A small-molecule ligand and the protein it binds are described below.
Small molecule (SMILES): COC(=O)C1CCN(C(=O)c2ccc(N(CCCO)Cc3cnc4nc(N)nc(N)c4n3)cc2)CC1

Sequence of chain 1.B:
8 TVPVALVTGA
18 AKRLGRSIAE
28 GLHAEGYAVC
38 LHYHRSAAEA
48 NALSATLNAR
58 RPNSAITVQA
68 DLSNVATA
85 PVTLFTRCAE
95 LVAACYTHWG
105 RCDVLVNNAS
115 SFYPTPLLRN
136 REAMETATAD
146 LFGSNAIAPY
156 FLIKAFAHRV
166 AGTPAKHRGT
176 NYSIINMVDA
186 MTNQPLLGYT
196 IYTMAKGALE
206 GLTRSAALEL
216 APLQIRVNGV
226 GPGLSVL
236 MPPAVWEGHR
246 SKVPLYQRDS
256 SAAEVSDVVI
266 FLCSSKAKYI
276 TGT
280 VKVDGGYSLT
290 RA

Binding-site contacts:
Ligand atom C4A contacts residue PHE116 of chain 1.B at 3.7 Å (hydrophobic).
Ligand atom C4 contacts residue NDP1 of chain 1.G at 3.6 Å.
Ligand atom N8 contacts residue PHE116 of chain 1.B at 3.7 Å.
Ligand atom C6 contacts residue NDP1 of chain 1.G at 3.7 Å.
Ligand atom C6 contacts residue PHE116 of chain 1.B at 3.9 Å (hydrophobic).
Ligand atom N1 contacts residue PHE116 of chain 1.B at 3.5 Å.
Ligand atom C2 contacts residue SER114 of chain 1.B at 3.8 Å.
Ligand atom N8 contacts residue NDP1 of chain 1.G at 3.6 Å.
Ligand atom C4 contacts residue PHE116 of chain 1.B at 3.8 Å (hydrophobic).
Ligand atom N2 contacts residue PHE116 of chain 1.B at 3.5 Å.
Ligand atom CBB contacts residue TYR194 of chain 1.B at 3.9 Å (hydrophobic).
Ligand atom C4A contacts residue NDP1 of chain 1.G at 3.7 Å.
Ligand atom CBI contacts residue LEU191 of chain 1.B at 3.6 Å (hydrophobic).
Ligand atom N2 contacts residue SER114 of chain 1.B at 2.7 Å (h-bond).
Ligand atom CBG contacts residue VAL240 of chain 1.B at 3.5 Å (hydrophobic).
Ligand atom N4 contacts residue TYR197 of chain 1.B at 2.6 Å (h-bond).
Ligand atom CBI contacts residue ARG290 of chain 1.C at 3.9 Å.
Ligand atom N4 contacts residue NDP1 of chain 1.G at 3.0 Å.
Ligand atom N5 contacts residue NDP1 of chain 1.G at 3.5 Å.
Ligand atom OBF contacts residue VAL240 of chain 1.B at 3.7 Å.
Ligand atom N1 contacts residue NDP1 of chain 1.G at 2.8 Å (h-bond).
Ligand atom C4 contacts residue TYR197 of chain 1.B at 3.5 Å (hydrophobic).
Ligand atom C2 contacts residue PHE116 of chain 1.B at 3.3 Å (hydrophobic).
Ligand atom C8A contacts residue PHE116 of chain 1.B at 3.5 Å (hydrophobic).
Ligand atom OBF contacts residue MET236 of chain 1.B at 3.0 Å.
Ligand atom N3 contacts residue TYR197 of chain 1.B at 3.6 Å.
Ligand atom N3 contacts residue NDP1 of chain 1.G at 2.6 Å (h-bond).
Ligand atom C9 contacts residue LEU232 of chain 1.B at 3.9 Å (hydrophobic).
Ligand atom C8A contacts residue NDP1 of chain 1.G at 3.6 Å.
Ligand atom N4 contacts residue ASP184 of chain 1.B at 3.6 Å.
Ligand atom N3 contacts residue PHE116 of chain 1.B at 3.8 Å.
Ligand atom OBJ contacts residue ARG290 of chain 1.C at 2.5 Å (salt-bridge).
Ligand atom CAT contacts residue PHE116 of chain 1.B at 3.9 Å (hydrophobic).
Ligand atom C9 contacts residue NDP1 of chain 1.G at 3.7 Å.
Ligand atom C2 contacts residue NDP1 of chain 1.G at 3.3 Å.
Ligand atom OBE contacts residue VAL240 of chain 1.B at 3.8 Å.
Ligand atom N8 contacts residue ARG20 of chain 1.B at 3.9 Å.
Ligand atom N2 contacts residue NDP1 of chain 1.G at 3.2 Å (h-bond).
Ligand atom CAS contacts residue PHE116 of chain 1.B at 3.9 Å (hydrophobic).
Ligand atom CAO contacts residue PHE116 of chain 1.B at 3.6 Å (hydrophobic).

Sequence of chain 1.C:
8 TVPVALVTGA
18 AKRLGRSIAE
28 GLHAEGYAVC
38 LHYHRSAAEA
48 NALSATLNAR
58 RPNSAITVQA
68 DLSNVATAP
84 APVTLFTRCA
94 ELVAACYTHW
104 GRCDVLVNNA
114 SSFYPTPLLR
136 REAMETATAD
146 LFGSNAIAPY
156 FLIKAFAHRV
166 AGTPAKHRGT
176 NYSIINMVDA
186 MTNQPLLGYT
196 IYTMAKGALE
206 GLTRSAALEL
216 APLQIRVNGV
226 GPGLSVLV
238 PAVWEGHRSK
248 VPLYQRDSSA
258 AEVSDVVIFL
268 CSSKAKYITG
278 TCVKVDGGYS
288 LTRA